Sequence of chain 1.E:
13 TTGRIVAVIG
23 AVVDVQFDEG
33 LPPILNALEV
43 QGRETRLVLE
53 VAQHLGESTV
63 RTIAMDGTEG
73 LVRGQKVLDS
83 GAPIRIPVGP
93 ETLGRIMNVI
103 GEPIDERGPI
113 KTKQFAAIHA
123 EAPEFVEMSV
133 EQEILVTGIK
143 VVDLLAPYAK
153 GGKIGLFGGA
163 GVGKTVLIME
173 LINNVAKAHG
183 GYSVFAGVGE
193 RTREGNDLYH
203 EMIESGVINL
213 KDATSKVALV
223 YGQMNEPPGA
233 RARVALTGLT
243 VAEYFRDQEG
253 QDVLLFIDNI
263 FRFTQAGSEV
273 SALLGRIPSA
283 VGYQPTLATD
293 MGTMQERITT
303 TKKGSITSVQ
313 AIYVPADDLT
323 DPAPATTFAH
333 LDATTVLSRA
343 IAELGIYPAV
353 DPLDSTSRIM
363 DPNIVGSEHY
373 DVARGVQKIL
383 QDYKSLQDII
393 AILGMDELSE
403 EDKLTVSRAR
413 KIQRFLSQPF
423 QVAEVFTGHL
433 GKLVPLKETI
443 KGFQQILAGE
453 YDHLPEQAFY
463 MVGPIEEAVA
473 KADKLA

Binding-site contacts:
Ligand atom O2B contacts residue THR176 of chain 1.B at 3.0 Å (h-bond).
Ligand atom C5' contacts residue GLN172 of chain 1.B at 3.4 Å.
Ligand atom O1B contacts residue ASP170 of chain 1.B at 3.6 Å.
Ligand atom PB contacts residue GLN172 of chain 1.B at 3.8 Å.
Ligand atom O5' contacts residue GLN172 of chain 1.B at 3.7 Å.
Ligand atom PB contacts residue GLY174 of chain 1.B at 3.8 Å.
Ligand atom O2' contacts residue ASP363 of chain 1.E at 3.4 Å.
Ligand atom O3G contacts residue ARG360 of chain 1.E at 3.5 Å (salt-bridge).
Ligand atom O3A contacts residue THR173 of chain 1.B at 3.8 Å.
Ligand atom N1 contacts residue GLN430 of chain 1.B at 3.7 Å.
Ligand atom O1B contacts residue GLN172 of chain 1.B at 3.1 Å (h-bond).
Ligand atom O2G contacts residue THR176 of chain 1.B at 3.8 Å.
Ligand atom C4 contacts residue GLN432 of chain 1.B at 3.8 Å.
Ligand atom O2A contacts residue THR176 of chain 1.B at 3.2 Å.
Ligand atom O1G contacts residue MG1 of chain 1.CA at 3.5 Å.
Ligand atom O2G contacts residue MG1 of chain 1.CA at 2.3 Å.
Ligand atom N7 contacts residue SER177 of chain 1.B at 3.4 Å (h-bond).
Ligand atom N3B contacts residue GLN172 of chain 1.B at 3.1 Å (h-bond).
Ligand atom PB contacts residue MG1 of chain 1.CA at 3.8 Å.
Ligand atom N6 contacts residue GLN430 of chain 1.B at 3.0 Å (h-bond).
Ligand atom O1B contacts residue THR173 of chain 1.B at 3.0 Å (h-bond).
Ligand atom O3A contacts residue LYS175 of chain 1.B at 3.2 Å (salt-bridge).
Ligand atom C1' contacts residue PHE357 of chain 1.B at 3.6 Å (hydrophobic).
Ligand atom O1G contacts residue GLU328 of chain 1.B at 3.6 Å (salt-bridge).
Ligand atom O3A contacts residue THR176 of chain 1.B at 3.8 Å.
Ligand atom O2B contacts residue LYS175 of chain 1.B at 3.5 Å.
Ligand atom O2B contacts residue MG1 of chain 1.CA at 2.5 Å.
Ligand atom O3A contacts residue GLY174 of chain 1.B at 2.9 Å (h-bond).
Ligand atom O1A contacts residue GLY174 of chain 1.B at 3.5 Å.
Ligand atom O3G contacts residue GLN172 of chain 1.B at 3.8 Å.
Ligand atom N9 contacts residue GLN432 of chain 1.B at 3.7 Å.
Ligand atom O1A contacts residue SER177 of chain 1.B at 3.4 Å.
Ligand atom PB contacts residue LYS175 of chain 1.B at 3.6 Å.
Ligand atom N6 contacts residue GLN432 of chain 1.B at 3.8 Å.
Ligand atom O1B contacts residue LYS175 of chain 1.B at 3.2 Å (salt-bridge).
Ligand atom O1B contacts residue GLY174 of chain 1.B at 3.4 Å (h-bond).
Ligand atom C2' contacts residue GLN432 of chain 1.B at 3.8 Å.
Ligand atom O4' contacts residue PHE357 of chain 1.B at 3.1 Å.
Ligand atom PG contacts residue MG1 of chain 1.CA at 3.5 Å.
Ligand atom N7 contacts residue GLN432 of chain 1.B at 3.8 Å.

A protein and the small-molecule ligand that binds it are described below.
Small molecule (SMILES): Nc1ncnc2c1ncn2[C@@H]1O[C@H](CO[P](=O)(O)O[P](=O)(O)NP(=O)(O)O)[C@@H](O)[C@H]1O

Sequence of chain 1.B:
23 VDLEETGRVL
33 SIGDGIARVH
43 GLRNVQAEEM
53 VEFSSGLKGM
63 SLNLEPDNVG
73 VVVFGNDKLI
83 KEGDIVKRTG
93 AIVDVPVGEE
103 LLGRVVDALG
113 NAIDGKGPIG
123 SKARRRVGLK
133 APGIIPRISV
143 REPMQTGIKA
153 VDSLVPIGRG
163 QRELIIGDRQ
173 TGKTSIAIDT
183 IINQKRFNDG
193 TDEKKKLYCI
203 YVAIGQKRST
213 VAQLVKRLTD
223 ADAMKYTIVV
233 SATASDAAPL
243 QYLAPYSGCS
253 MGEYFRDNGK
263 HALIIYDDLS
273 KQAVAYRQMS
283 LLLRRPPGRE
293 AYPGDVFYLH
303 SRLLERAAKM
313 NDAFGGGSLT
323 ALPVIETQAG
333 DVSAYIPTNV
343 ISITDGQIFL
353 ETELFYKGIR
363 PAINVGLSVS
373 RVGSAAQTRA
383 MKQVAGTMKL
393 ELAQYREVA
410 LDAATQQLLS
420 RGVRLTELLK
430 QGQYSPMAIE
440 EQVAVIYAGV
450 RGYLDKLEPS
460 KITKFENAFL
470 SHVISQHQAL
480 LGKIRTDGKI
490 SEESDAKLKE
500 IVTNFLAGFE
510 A